Sequence of chain 1.B:
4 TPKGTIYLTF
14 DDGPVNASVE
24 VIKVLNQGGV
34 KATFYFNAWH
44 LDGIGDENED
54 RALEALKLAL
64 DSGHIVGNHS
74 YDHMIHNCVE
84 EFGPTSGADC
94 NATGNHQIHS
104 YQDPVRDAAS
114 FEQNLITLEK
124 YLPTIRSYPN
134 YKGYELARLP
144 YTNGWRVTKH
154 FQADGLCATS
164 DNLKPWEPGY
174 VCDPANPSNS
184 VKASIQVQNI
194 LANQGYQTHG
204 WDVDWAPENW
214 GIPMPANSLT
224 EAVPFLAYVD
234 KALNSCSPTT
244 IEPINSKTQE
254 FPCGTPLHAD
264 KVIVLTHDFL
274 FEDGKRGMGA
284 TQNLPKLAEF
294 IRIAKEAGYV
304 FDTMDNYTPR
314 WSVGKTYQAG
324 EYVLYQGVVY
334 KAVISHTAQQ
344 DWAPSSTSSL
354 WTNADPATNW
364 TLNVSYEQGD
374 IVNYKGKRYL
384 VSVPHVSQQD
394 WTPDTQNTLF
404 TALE

Binding-site contacts:
Ligand atom O5 contacts residue HIS76 of chain 1.B at 4.2 Å.
Ligand atom O4 contacts residue GLU50 of chain 1.B at 4.4 Å.
Ligand atom C2 contacts residue PHE272 of chain 1.B at 4.2 Å (hydrophobic).
Ligand atom C6 contacts residue HIS76 of chain 1.B at 3.5 Å.
Ligand atom C1 contacts residue ASP15 of chain 1.B at 4.2 Å.
Ligand atom O7 contacts residue ARG279 of chain 1.B at 2.7 Å (salt-bridge).
Ligand atom O3 contacts residue ASN94 of chain 1.B at 2.6 Å (h-bond).
Ligand atom N2 contacts residue ARG279 of chain 1.B at 4.4 Å.
Ligand atom O3 contacts residue HIS99 of chain 1.B at 4.3 Å.
Ligand atom C4 contacts residue HIS99 of chain 1.B at 4.1 Å.
Ligand atom O7 contacts residue PHE272 of chain 1.B at 3.6 Å.
Ligand atom C3 contacts residue HIS99 of chain 1.B at 3.7 Å.
Ligand atom O1 contacts residue TYR144 of chain 1.B at 4.4 Å.
Ligand atom C5 contacts residue ASP15 of chain 1.B at 4.0 Å.
Ligand atom C3 contacts residue ARG279 of chain 1.B at 4.2 Å.
Ligand atom O6 contacts residue ASP15 of chain 1.B at 3.0 Å (salt-bridge).
Ligand atom C6 contacts residue TRP42 of chain 1.B at 4.5 Å (hydrophobic).
Ligand atom C5 contacts residue HIS99 of chain 1.B at 4.3 Å.
Ligand atom C5 contacts residue HIS76 of chain 1.B at 4.3 Å.
Ligand atom O3 contacts residue ARG279 of chain 1.B at 3.3 Å (salt-bridge).
Ligand atom C3 contacts residue ASN94 of chain 1.B at 3.2 Å.
Ligand atom O3 contacts residue GLU50 of chain 1.B at 4.2 Å.
Ligand atom O6 contacts residue HIS76 of chain 1.B at 4.0 Å.
Ligand atom C6 contacts residue ASP15 of chain 1.B at 3.5 Å.
Ligand atom O4 contacts residue ASN94 of chain 1.B at 3.5 Å (h-bond).
Ligand atom O5 contacts residue ASP15 of chain 1.B at 3.1 Å (salt-bridge).
Ligand atom O5 contacts residue PHE272 of chain 1.B at 4.2 Å.
Ligand atom C7 contacts residue PHE272 of chain 1.B at 4.4 Å (hydrophobic).
Ligand atom C4 contacts residue ASN94 of chain 1.B at 4.0 Å.
Ligand atom C8 contacts residue TRP213 of chain 1.B at 4.2 Å (hydrophobic).
Ligand atom C2 contacts residue ARG279 of chain 1.B at 4.1 Å.
Ligand atom C7 contacts residue ARG279 of chain 1.B at 3.9 Å.
Ligand atom C1 contacts residue PHE272 of chain 1.B at 4.4 Å (hydrophobic).
Ligand atom O4 contacts residue HIS99 of chain 1.B at 3.8 Å.
Ligand atom O1 contacts residue HIS99 of chain 1.B at 4.0 Å.
Ligand atom C4 contacts residue GLU50 of chain 1.B at 4.3 Å.

The small molecule below binds the protein below.
Small molecule (SMILES): CC(=O)N[C@@H]1[C@@H](O)[C@H](O)[C@@H](CO)O[C@@H]1O